Binding-site contacts:
Ligand atom O09 contacts residue GLY144 of chain 1.B at 2.8 Å (h-bond).
Ligand atom C03 contacts residue GLU167 of chain 1.B at 3.0 Å.
Ligand atom F31 contacts residue MET166 of chain 1.B at 3.6 Å.
Ligand atom F31 contacts residue ASP188 of chain 1.B at 3.1 Å.
Ligand atom C29 contacts residue HIS42 of chain 1.B at 3.6 Å.
Ligand atom C03 contacts residue PHE141 of chain 1.B at 3.4 Å (hydrophobic).
Ligand atom C26 contacts residue MET166 of chain 1.B at 3.6 Å (hydrophobic).
Ligand atom O36 contacts residue GLU167 of chain 1.B at 2.8 Å (salt-bridge).
Ligand atom C34 contacts residue HIS165 of chain 1.B at 2.9 Å.
Ligand atom N02 contacts residue LEU142 of chain 1.B at 3.6 Å.
Ligand atom O09 contacts residue SER145 of chain 1.B at 3.4 Å (h-bond).
Ligand atom C30 contacts residue HIS42 of chain 1.B at 3.6 Å.
Ligand atom CL2 contacts residue CYS146 of chain 1.B at 3.5 Å.
Ligand atom N04 contacts residue LEU142 of chain 1.B at 3.2 Å (h-bond).
Ligand atom C21 contacts residue THR27 of chain 1.B at 3.3 Å.
Ligand atom C34 contacts residue MET166 of chain 1.B at 3.5 Å (hydrophobic).
Ligand atom O09 contacts residue CYS146 of chain 1.B at 3.1 Å (h-bond).
Ligand atom C03 contacts residue LEU142 of chain 1.B at 3.3 Å (hydrophobic).
Ligand atom N19 contacts residue THR27 of chain 1.B at 3.2 Å (h-bond).
Ligand atom C32 contacts residue HIS165 of chain 1.B at 3.0 Å.
Ligand atom C21 contacts residue THR26 of chain 1.B at 3.3 Å.
Ligand atom C32 contacts residue HIS42 of chain 1.B at 3.6 Å.
Ligand atom N02 contacts residue GLU167 of chain 1.B at 3.6 Å.
Ligand atom N04 contacts residue HIS164 of chain 1.B at 3.3 Å (h-bond).
Ligand atom F33 contacts residue HIS165 of chain 1.B at 2.7 Å.
Ligand atom N02 contacts residue ASN143 of chain 1.B at 3.7 Å.
Ligand atom C08 contacts residue CYS146 of chain 1.B at 3.4 Å (hydrophobic).
Ligand atom N10 contacts residue ASN143 of chain 1.B at 3.6 Å (h-bond).
Ligand atom C32 contacts residue MET166 of chain 1.B at 3.5 Å (hydrophobic).
Ligand atom C30 contacts residue MET166 of chain 1.B at 3.6 Å (hydrophobic).
Ligand atom F31 contacts residue HIS42 of chain 1.B at 3.5 Å.
Ligand atom N04 contacts residue SER145 of chain 1.B at 3.4 Å (h-bond).
Ligand atom C05 contacts residue LEU142 of chain 1.B at 3.5 Å (hydrophobic).
Ligand atom N19 contacts residue THR26 of chain 1.B at 3.4 Å.
Ligand atom F28 contacts residue GLN190 of chain 1.B at 2.9 Å.
Ligand atom C01 contacts residue GLU167 of chain 1.B at 3.5 Å.
Ligand atom C18 contacts residue THR25 of chain 1.B at 2.9 Å.
Ligand atom N04 contacts residue PHE141 of chain 1.B at 3.6 Å.
Ligand atom C06 contacts residue HIS164 of chain 1.B at 3.1 Å.
Ligand atom O36 contacts residue MET166 of chain 1.B at 2.9 Å.

A protein and the small-molecule ligand that binds it are described below.
Small molecule (SMILES): Cn1cnc(Cn2c(=O)nc(Nc3cc4cn(C)nc4cc3Cl)n(Cc3cc(F)c(F)cc3F)c2=O)n1

Sequence of chain 1.B:
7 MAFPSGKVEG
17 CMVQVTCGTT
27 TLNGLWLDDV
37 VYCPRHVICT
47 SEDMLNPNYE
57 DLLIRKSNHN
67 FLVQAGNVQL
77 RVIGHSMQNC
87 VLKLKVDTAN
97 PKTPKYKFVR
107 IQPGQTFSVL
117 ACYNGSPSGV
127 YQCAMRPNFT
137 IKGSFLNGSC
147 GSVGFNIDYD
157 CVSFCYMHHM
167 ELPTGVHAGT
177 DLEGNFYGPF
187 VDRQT